Sequence of chain 1.AA:
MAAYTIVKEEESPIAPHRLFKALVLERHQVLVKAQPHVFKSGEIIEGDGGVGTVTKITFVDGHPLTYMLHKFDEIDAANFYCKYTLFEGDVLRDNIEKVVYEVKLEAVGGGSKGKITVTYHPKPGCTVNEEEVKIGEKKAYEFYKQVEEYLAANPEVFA

A small-molecule ligand and the protein it binds are described below.
Small molecule (SMILES): O=S(=O)(O)c1cccc2cccc(Nc3ccccc3)c12

Binding-site contacts:
Ligand atom C11 contacts residue ILE122 of chain 1.AA at 4.0 Å (hydrophobic).
Ligand atom C3 contacts residue LEU29 of chain 1.AA at 3.5 Å (hydrophobic).
Ligand atom C4 contacts residue VAL109 of chain 1.AA at 3.4 Å (hydrophobic).
Ligand atom C1 contacts residue LEU29 of chain 1.AA at 3.6 Å (hydrophobic).
Ligand atom O1 contacts residue ALA146 of chain 1.AA at 3.8 Å.
Ligand atom C6 contacts residue TYR90 of chain 1.AA at 3.6 Å (hydrophobic).
Ligand atom S contacts residue LYS14 of chain 1.AA at 3.8 Å.
Ligand atom C13 contacts residue LEU111 of chain 1.AA at 4.0 Å (hydrophobic).
Ligand atom O1 contacts residue TYR150 of chain 1.AA at 3.0 Å.
Ligand atom C10 contacts residue ILE122 of chain 1.AA at 3.8 Å (hydrophobic).
Ligand atom O3 contacts residue ILE122 of chain 1.AA at 3.0 Å.
Ligand atom C6 contacts residue ARG33 of chain 1.AA at 3.6 Å.
Ligand atom C12 contacts residue LEU25 of chain 1.AA at 3.8 Å (hydrophobic).
Ligand atom C12 contacts residue ILE122 of chain 1.AA at 4.0 Å (hydrophobic).
Ligand atom C5 contacts residue ARG33 of chain 1.AA at 4.0 Å.
Ligand atom N contacts residue LEU29 of chain 1.AA at 3.9 Å.
Ligand atom C6 contacts residue VAL109 of chain 1.AA at 3.7 Å (hydrophobic).
Ligand atom C3 contacts residue VAL109 of chain 1.AA at 3.4 Å (hydrophobic).
Ligand atom C5 contacts residue VAL109 of chain 1.AA at 3.7 Å (hydrophobic).
Ligand atom C13 contacts residue GLY120 of chain 1.AA at 3.9 Å.
Ligand atom C4 contacts residue LEU29 of chain 1.AA at 3.6 Å (hydrophobic).
Ligand atom C14 contacts residue LEU25 of chain 1.AA at 3.5 Å (hydrophobic).
Ligand atom C2 contacts residue LEU29 of chain 1.AA at 3.3 Å (hydrophobic).
Ligand atom C9 contacts residue ILE122 of chain 1.AA at 4.0 Å (hydrophobic).
Ligand atom C14 contacts residue GLU16 of chain 1.AA at 3.5 Å.
Ligand atom N contacts residue ILE122 of chain 1.AA at 3.8 Å.
Ligand atom C8 contacts residue ALA146 of chain 1.AA at 3.9 Å (hydrophobic).
Ligand atom O2 contacts residue ALA146 of chain 1.AA at 4.0 Å.
Ligand atom C7 contacts residue ARG33 of chain 1.AA at 3.8 Å.
Ligand atom C8 contacts residue LYS14 of chain 1.AA at 3.7 Å.
Ligand atom C16 contacts residue GLU16 of chain 1.AA at 3.4 Å.
Ligand atom C13 contacts residue LEU25 of chain 1.AA at 3.3 Å (hydrophobic).
Ligand atom O2 contacts residue TYR147 of chain 1.AA at 3.9 Å.
Ligand atom O2 contacts residue LYS14 of chain 1.AA at 2.8 Å (salt-bridge).
Ligand atom C16 contacts residue TYR150 of chain 1.AA at 3.1 Å (hydrophobic).
Ligand atom C15 contacts residue TYR150 of chain 1.AA at 3.1 Å (hydrophobic).
Ligand atom C4 contacts residue VAL30 of chain 1.AA at 4.0 Å (hydrophobic).
Ligand atom C15 contacts residue GLU16 of chain 1.AA at 3.0 Å.
Ligand atom C14 contacts residue SER18 of chain 1.AA at 3.8 Å.
Ligand atom C1 contacts residue ILE122 of chain 1.AA at 4.0 Å (hydrophobic).